Binding-site contacts:
Ligand atom C4 contacts residue MET362 of chain 1.A at 4.2 Å (hydrophobic).
Ligand atom C1 contacts residue LEU177 of chain 1.A at 4.0 Å (hydrophobic).
Ligand atom C4 contacts residue GLY174 of chain 1.A at 3.9 Å.
Ligand atom C9 contacts residue GLY174 of chain 1.A at 3.8 Å.
Ligand atom F1 contacts residue VAL360 of chain 1.A at 3.4 Å.
Ligand atom C1 contacts residue THR172 of chain 1.A at 3.6 Å.
Ligand atom O2 contacts residue ARG152 of chain 1.A at 2.9 Å (salt-bridge).
Ligand atom F1 contacts residue MET362 of chain 1.A at 3.2 Å.
Ligand atom C1 contacts residue HIS175 of chain 1.A at 3.7 Å.
Ligand atom C2 contacts residue MET362 of chain 1.A at 3.4 Å (hydrophobic).
Ligand atom C7 contacts residue GLY174 of chain 1.A at 3.4 Å.
Ligand atom C10 contacts residue GLY174 of chain 1.A at 4.2 Å.
Ligand atom C12 contacts residue ARG152 of chain 1.A at 3.3 Å.
Ligand atom F1 contacts residue SER346 of chain 1.A at 3.7 Å.
Ligand atom C6 contacts residue THR172 of chain 1.A at 3.2 Å.
Ligand atom C8 contacts residue GLY174 of chain 1.A at 3.5 Å.
Ligand atom C5 contacts residue GLY174 of chain 1.A at 3.5 Å.
Ligand atom C13 contacts residue TYR154 of chain 1.A at 3.7 Å (hydrophobic).
Ligand atom C11 contacts residue ARG152 of chain 1.A at 3.5 Å.
Ligand atom F1 contacts residue VAL361 of chain 1.A at 4.1 Å.
Ligand atom C1 contacts residue GLY174 of chain 1.A at 4.0 Å.
Ligand atom C9 contacts residue THR172 of chain 1.A at 4.1 Å.
Ligand atom C6 contacts residue GLY174 of chain 1.A at 3.4 Å.
Ligand atom F1 contacts residue VAL247 of chain 1.A at 3.6 Å.
Ligand atom C1 contacts residue ARG176 of chain 1.A at 3.7 Å.
Ligand atom C1 contacts residue VAL247 of chain 1.A at 3.7 Å (hydrophobic).
Ligand atom O2 contacts residue TYR154 of chain 1.A at 3.7 Å.
Ligand atom C7 contacts residue ARG152 of chain 1.A at 4.1 Å.
Ligand atom C10 contacts residue PRO242 of chain 1.A at 3.7 Å (hydrophobic).
Ligand atom C5 contacts residue VAL247 of chain 1.A at 4.2 Å (hydrophobic).
Ligand atom C6 contacts residue HIS175 of chain 1.A at 3.8 Å.
Ligand atom C2 contacts residue HIS175 of chain 1.A at 3.8 Å.
Ligand atom C3 contacts residue MET362 of chain 1.A at 3.2 Å (hydrophobic).
Ligand atom O1 contacts residue TYR154 of chain 1.A at 2.9 Å (h-bond).
Ligand atom C13 contacts residue ARG152 of chain 1.A at 3.5 Å.
Ligand atom C9 contacts residue PRO242 of chain 1.A at 4.1 Å (hydrophobic).
Ligand atom C3 contacts residue VAL247 of chain 1.A at 3.9 Å (hydrophobic).
Ligand atom F1 contacts residue HIS175 of chain 1.A at 3.6 Å.
Ligand atom C12 contacts residue GLY174 of chain 1.A at 4.1 Å.
Ligand atom C2 contacts residue VAL247 of chain 1.A at 3.5 Å (hydrophobic).

A small-molecule ligand and the protein it binds are described below.
Small molecule (SMILES): O=C(O)c1ccc(-c2ccc(F)cc2)cc1

Sequence of chain 1.A:
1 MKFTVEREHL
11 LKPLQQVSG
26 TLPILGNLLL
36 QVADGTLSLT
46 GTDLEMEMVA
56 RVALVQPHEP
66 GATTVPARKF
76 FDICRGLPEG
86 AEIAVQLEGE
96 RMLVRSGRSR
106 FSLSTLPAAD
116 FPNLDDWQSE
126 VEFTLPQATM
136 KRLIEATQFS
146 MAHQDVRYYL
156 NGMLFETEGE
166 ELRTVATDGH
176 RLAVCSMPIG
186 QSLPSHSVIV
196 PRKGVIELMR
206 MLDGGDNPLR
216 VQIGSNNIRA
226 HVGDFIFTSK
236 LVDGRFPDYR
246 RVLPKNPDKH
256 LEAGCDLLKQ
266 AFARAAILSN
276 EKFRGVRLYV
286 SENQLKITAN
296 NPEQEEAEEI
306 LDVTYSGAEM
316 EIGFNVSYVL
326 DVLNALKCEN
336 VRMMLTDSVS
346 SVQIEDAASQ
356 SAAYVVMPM